This protein binds this small molecule.
Small molecule (SMILES): COC1=C(OC)C(=O)C(C)=CC1=O

Binding-site contacts:
Ligand atom C2 contacts residue CYS589 of chain 2.B at 4.2 Å (hydrophobic).
Ligand atom CM2 contacts residue GLN354 of chain 2.B at 3.3 Å.
Ligand atom O2 contacts residue ARG358 of chain 2.B at 4.1 Å.
Ligand atom O1 contacts residue GLN354 of chain 2.B at 3.9 Å.
Ligand atom C4 contacts residue CYS589 of chain 2.B at 4.3 Å (hydrophobic).
Ligand atom C1 contacts residue CYS589 of chain 2.B at 2.8 Å (hydrophobic).
Ligand atom O3 contacts residue GLN354 of chain 2.B at 3.9 Å.
Ligand atom O2 contacts residue GLN354 of chain 2.B at 3.2 Å.
Ligand atom O1 contacts residue CYS589 of chain 2.B at 3.0 Å (h-bond).
Ligand atom C2 contacts residue ARG358 of chain 2.B at 3.8 Å.
Ligand atom O3 contacts residue GLU250 of chain 2.B at 4.0 Å.
Ligand atom C1 contacts residue ARG358 of chain 2.B at 3.4 Å.
Ligand atom CM3 contacts residue GLU250 of chain 2.B at 4.2 Å.
Ligand atom CM2 contacts residue LYS357 of chain 2.B at 4.4 Å.
Ligand atom C6 contacts residue ARG358 of chain 2.B at 4.0 Å.
Ligand atom C5 contacts residue CYS589 of chain 2.B at 3.0 Å (hydrophobic).
Ligand atom O1 contacts residue ARG358 of chain 2.B at 3.4 Å (salt-bridge).
Ligand atom CM2 contacts residue GLU250 of chain 2.B at 4.1 Å.
Ligand atom CM5 contacts residue CYS589 of chain 2.B at 2.8 Å (hydrophobic).
Ligand atom C2 contacts residue GLN354 of chain 2.B at 4.4 Å.
Ligand atom C6 contacts residue CYS589 of chain 2.B at 1.8 Å (hydrophobic).

Sequence of chain 2.B:
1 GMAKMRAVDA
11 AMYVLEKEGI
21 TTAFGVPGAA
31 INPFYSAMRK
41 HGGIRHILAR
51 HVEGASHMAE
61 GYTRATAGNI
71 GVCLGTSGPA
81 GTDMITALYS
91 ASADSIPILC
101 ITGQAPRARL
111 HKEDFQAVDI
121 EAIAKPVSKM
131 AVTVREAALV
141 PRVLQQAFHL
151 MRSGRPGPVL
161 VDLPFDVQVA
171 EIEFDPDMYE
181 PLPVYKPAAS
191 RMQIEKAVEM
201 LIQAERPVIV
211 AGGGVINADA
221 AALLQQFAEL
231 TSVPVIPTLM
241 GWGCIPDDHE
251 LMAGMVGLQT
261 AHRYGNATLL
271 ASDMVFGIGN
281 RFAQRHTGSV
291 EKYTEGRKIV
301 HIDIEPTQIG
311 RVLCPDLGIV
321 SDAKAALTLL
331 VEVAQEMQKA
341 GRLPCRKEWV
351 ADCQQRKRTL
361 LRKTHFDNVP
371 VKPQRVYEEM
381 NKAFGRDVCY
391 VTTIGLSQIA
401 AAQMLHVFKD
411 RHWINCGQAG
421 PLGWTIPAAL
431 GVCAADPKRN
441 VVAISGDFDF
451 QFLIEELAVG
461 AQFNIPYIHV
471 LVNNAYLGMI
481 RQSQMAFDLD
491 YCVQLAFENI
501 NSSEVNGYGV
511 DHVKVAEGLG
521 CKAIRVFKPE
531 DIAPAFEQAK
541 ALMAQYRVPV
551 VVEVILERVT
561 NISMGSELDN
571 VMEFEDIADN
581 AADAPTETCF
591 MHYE